Sequence of chain 1.A:
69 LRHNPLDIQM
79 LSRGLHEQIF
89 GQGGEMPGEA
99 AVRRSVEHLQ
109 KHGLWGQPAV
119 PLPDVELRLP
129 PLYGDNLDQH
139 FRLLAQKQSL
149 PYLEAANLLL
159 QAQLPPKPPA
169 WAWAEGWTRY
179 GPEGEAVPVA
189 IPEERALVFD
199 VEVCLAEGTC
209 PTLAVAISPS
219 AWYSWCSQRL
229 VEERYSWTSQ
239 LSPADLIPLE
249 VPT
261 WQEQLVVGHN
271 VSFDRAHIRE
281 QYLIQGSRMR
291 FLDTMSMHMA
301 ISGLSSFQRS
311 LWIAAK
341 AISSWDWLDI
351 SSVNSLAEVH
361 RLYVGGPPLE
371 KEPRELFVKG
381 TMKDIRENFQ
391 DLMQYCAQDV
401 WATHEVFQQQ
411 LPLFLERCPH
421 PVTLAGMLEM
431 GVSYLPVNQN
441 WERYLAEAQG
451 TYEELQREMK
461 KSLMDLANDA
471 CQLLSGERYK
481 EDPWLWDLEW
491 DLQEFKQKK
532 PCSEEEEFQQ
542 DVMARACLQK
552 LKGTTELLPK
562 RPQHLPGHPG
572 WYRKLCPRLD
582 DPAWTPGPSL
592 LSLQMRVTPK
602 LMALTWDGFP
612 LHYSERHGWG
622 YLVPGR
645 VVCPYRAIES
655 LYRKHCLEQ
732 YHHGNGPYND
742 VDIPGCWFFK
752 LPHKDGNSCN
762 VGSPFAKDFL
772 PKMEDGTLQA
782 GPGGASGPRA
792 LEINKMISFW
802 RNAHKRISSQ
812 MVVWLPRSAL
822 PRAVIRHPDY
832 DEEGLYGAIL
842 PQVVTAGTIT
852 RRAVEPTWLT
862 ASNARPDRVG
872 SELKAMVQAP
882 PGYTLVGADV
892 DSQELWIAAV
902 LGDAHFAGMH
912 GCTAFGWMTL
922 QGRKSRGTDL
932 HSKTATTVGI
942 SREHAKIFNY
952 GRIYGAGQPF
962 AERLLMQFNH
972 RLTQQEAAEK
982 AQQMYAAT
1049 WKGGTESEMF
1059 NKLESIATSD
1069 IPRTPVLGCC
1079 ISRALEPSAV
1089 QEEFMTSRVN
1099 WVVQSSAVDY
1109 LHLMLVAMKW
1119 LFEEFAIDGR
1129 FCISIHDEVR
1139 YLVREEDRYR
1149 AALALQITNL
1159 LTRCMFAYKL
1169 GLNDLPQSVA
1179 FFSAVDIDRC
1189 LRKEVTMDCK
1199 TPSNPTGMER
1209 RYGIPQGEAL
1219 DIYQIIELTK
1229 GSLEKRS

The small molecule below binds the protein below.
Small molecule (SMILES): Nc1ccn([C@H]2C[C@H](O)[C@@H](CO[P](=O)(O)O[P](=O)(O)OP(=O)(O)O)O2)c(=O)n1

Binding-site contacts:
Ligand atom O1A contacts residue LYS947 of chain 1.A at 3.2 Å (salt-bridge).
Ligand atom PB contacts residue CA1 of chain 1.G at 3.9 Å.
Ligand atom O2G contacts residue HIS932 of chain 1.A at 3.4 Å (h-bond).
Ligand atom C2 contacts residue TYR955 of chain 1.A at 4.0 Å (hydrophobic).
Ligand atom O2A contacts residue ASP1135 of chain 1.A at 4.0 Å.
Ligand atom PA contacts residue CA1 of chain 1.G at 3.8 Å.
Ligand atom O3A contacts residue CA1 of chain 1.G at 4.1 Å.
Ligand atom O1B contacts residue ASP1135 of chain 1.A at 4.2 Å.
Ligand atom O1B contacts residue SER893 of chain 1.A at 4.1 Å.
Ligand atom O1G contacts residue LYS947 of chain 1.A at 2.4 Å (salt-bridge).
Ligand atom N4 contacts residue ILE948 of chain 1.A at 4.0 Å.
Ligand atom O3' contacts residue GLU895 of chain 1.A at 3.7 Å.
Ligand atom C2' contacts residue TYR955 of chain 1.A at 3.5 Å (hydrophobic).
Ligand atom O2A contacts residue CA1 of chain 1.G at 2.5 Å.
Ligand atom O5' contacts residue TYR951 of chain 1.A at 3.6 Å.
Ligand atom C4' contacts residue HIS1134 of chain 1.A at 3.3 Å.
Ligand atom PA contacts residue LYS947 of chain 1.A at 3.6 Å.
Ligand atom O3' contacts residue TYR955 of chain 1.A at 3.7 Å.
Ligand atom O2B contacts residue SER893 of chain 1.A at 3.1 Å (h-bond).
Ligand atom O3A contacts residue LYS947 of chain 1.A at 3.4 Å (salt-bridge).
Ligand atom C3' contacts residue TYR955 of chain 1.A at 4.1 Å (hydrophobic).
Ligand atom C5' contacts residue ASP1135 of chain 1.A at 4.2 Å.
Ligand atom O2B contacts residue TYR951 of chain 1.A at 2.3 Å (h-bond).
Ligand atom PB contacts residue TYR951 of chain 1.A at 3.0 Å.
Ligand atom O2 contacts residue TYR955 of chain 1.A at 3.0 Å.
Ligand atom C2' contacts residue TYR951 of chain 1.A at 3.8 Å (hydrophobic).
Ligand atom PB contacts residue SER893 of chain 1.A at 3.8 Å.
Ligand atom O2G contacts residue LYS947 of chain 1.A at 3.1 Å (salt-bridge).
Ligand atom O4' contacts residue HIS1134 of chain 1.A at 4.0 Å.
Ligand atom C3' contacts residue TYR951 of chain 1.A at 3.9 Å (hydrophobic).
Ligand atom O3B contacts residue LYS947 of chain 1.A at 4.0 Å.
Ligand atom O3B contacts residue CA1 of chain 1.G at 3.3 Å.
Ligand atom O1B contacts residue CA1 of chain 1.G at 3.7 Å.
Ligand atom C2 contacts residue TYR951 of chain 1.A at 4.1 Å (hydrophobic).
Ligand atom PA contacts residue TYR951 of chain 1.A at 4.0 Å.
Ligand atom O1B contacts residue TYR951 of chain 1.A at 3.4 Å (h-bond).
Ligand atom C5' contacts residue HIS1134 of chain 1.A at 3.1 Å.
Ligand atom O3A contacts residue TYR951 of chain 1.A at 2.8 Å (h-bond).
Ligand atom O2B contacts residue HIS932 of chain 1.A at 4.0 Å.
Ligand atom PG contacts residue LYS947 of chain 1.A at 3.3 Å.